Binding-site contacts:
Ligand atom C5 contacts residue HIS255 of chain 1.A at 4.5 Å.
Ligand atom O7 contacts residue ARG342 of chain 1.A at 4.2 Å.
Ligand atom C2 contacts residue ASN252 of chain 1.A at 2.3 Å.
Ligand atom C8 contacts residue GOL1 of chain 1.G at 3.4 Å.
Ligand atom C6 contacts residue SER254 of chain 1.A at 3.4 Å.
Ligand atom C4 contacts residue ASN252 of chain 1.A at 4.1 Å.
Ligand atom O6 contacts residue PRO256 of chain 1.A at 3.6 Å.
Ligand atom C6 contacts residue HIS255 of chain 1.A at 4.4 Å.
Ligand atom C1 contacts residue SER254 of chain 1.A at 4.2 Å.
Ligand atom C1 contacts residue ASN252 of chain 1.A at 1.4 Å.
Ligand atom C1 contacts residue HIS255 of chain 1.A at 4.2 Å.
Ligand atom N2 contacts residue ASN252 of chain 1.A at 2.9 Å (h-bond).
Ligand atom N2 contacts residue GOL1 of chain 1.G at 3.2 Å (h-bond).
Ligand atom C5 contacts residue ASN252 of chain 1.A at 3.6 Å.
Ligand atom C6 contacts residue PRO256 of chain 1.A at 4.2 Å (hydrophobic).
Ligand atom O5 contacts residue SER254 of chain 1.A at 3.8 Å.
Ligand atom O5 contacts residue ASN252 of chain 1.A at 2.3 Å (h-bond).
Ligand atom O6 contacts residue HIS255 of chain 1.A at 4.5 Å.
Ligand atom O6 contacts residue SER254 of chain 1.A at 4.3 Å.
Ligand atom C5 contacts residue SER254 of chain 1.A at 3.9 Å.
Ligand atom C7 contacts residue ASN252 of chain 1.A at 3.5 Å.
Ligand atom C2 contacts residue GOL1 of chain 1.G at 4.3 Å.
Ligand atom O7 contacts residue ASN252 of chain 1.A at 3.8 Å.
Ligand atom C3 contacts residue ASN252 of chain 1.A at 3.6 Å.
Ligand atom C1 contacts residue GOL1 of chain 1.G at 4.0 Å.
Ligand atom O5 contacts residue HIS255 of chain 1.A at 3.7 Å.
Ligand atom C7 contacts residue GOL1 of chain 1.G at 3.8 Å.
Ligand atom O7 contacts residue GLY341 of chain 1.A at 4.1 Å.

Sequence of chain 1.A:
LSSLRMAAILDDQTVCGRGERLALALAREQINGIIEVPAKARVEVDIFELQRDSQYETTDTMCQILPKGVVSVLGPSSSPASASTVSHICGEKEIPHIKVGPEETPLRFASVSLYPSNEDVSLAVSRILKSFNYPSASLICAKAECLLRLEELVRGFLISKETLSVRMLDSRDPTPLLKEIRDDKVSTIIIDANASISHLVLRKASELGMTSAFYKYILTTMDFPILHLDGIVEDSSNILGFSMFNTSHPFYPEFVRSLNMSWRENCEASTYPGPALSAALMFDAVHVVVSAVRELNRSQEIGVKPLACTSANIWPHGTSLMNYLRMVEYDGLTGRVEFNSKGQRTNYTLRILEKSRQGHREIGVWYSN

A protein and the small-molecule ligand that binds it are described below.
Small molecule (SMILES): CC(=O)N[C@@H]1[C@@H](O)[C@H](O)[C@@H](CO)O[C@H]1O